Sequence of chain 1.C:
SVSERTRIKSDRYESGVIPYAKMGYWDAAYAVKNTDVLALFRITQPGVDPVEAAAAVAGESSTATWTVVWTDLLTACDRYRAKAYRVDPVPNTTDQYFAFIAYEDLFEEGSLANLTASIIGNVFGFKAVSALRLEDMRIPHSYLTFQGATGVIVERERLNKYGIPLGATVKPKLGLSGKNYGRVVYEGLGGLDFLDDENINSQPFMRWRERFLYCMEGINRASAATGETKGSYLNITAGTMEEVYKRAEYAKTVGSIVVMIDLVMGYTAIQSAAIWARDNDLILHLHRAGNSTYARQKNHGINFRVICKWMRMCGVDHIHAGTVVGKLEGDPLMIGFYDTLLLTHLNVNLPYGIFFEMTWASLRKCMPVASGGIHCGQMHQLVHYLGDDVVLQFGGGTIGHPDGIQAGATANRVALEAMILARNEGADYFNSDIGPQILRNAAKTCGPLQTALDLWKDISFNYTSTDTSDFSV

A protein and the small-molecule ligand that binds it are described below.
Small molecule (SMILES): CSCC[C@H](NC(=O)[C@H](CO)NC(=O)CNC(=O)[C@H](CC1=CN=C2CC=CC=C12)NC(=O)[C@H](CCC(=O)O)NC(=O)[C@H](C)NC(=O)[C@H](C)N)C(=O)N[C@@H](CC(N)=O)C(=O)N[C@H](C=O)CCC(N)=O

Binding-site contacts:
Ligand atom CE contacts residue ARG90 of chain 1.C at 2.8 Å.
Ligand atom CA contacts residue VAL35 of chain 1.C at 3.8 Å (hydrophobic).
Ligand atom CG contacts residue TYR89 of chain 1.C at 4.1 Å (hydrophobic).
Ligand atom CH2 contacts residue PHE102 of chain 1.C at 4.2 Å (hydrophobic).
Ligand atom NE1 contacts residue ARG90 of chain 1.C at 3.5 Å.
Ligand atom SD contacts residue ARG90 of chain 1.C at 2.5 Å.
Ligand atom CG contacts residue ASN37 of chain 1.C at 4.0 Å.
Ligand atom CG contacts residue PHE104 of chain 1.C at 4.1 Å (hydrophobic).
Ligand atom SD contacts residue TYR89 of chain 1.C at 4.2 Å.
Ligand atom CG contacts residue TYR89 of chain 1.C at 3.5 Å (hydrophobic).
Ligand atom C contacts residue VAL35 of chain 1.C at 3.8 Å (hydrophobic).
Ligand atom CE2 contacts residue ASP92 of chain 1.C at 4.0 Å.
Ligand atom CD1 contacts residue PHE104 of chain 1.C at 4.4 Å (hydrophobic).
Ligand atom CZ3 contacts residue LEU361 of chain 1.C at 4.2 Å (hydrophobic).
Ligand atom CG contacts residue ARG90 of chain 1.C at 4.3 Å.
Ligand atom ND2 contacts residue PHE104 of chain 1.C at 4.3 Å.
Ligand atom ND2 contacts residue TYR89 of chain 1.C at 4.2 Å.
Ligand atom OE1 contacts residue ASN37 of chain 1.C at 3.0 Å (h-bond).
Ligand atom CG contacts residue VAL35 of chain 1.C at 3.7 Å (hydrophobic).
Ligand atom C contacts residue ASN37 of chain 1.C at 4.3 Å.
Ligand atom OD1 contacts residue TYR89 of chain 1.C at 2.5 Å (h-bond).
Ligand atom NE1 contacts residue PHE104 of chain 1.C at 4.0 Å.
Ligand atom CB contacts residue TYR89 of chain 1.C at 4.4 Å (hydrophobic).
Ligand atom OD1 contacts residue VAL35 of chain 1.C at 4.2 Å.
Ligand atom CD2 contacts residue PHE104 of chain 1.C at 3.8 Å (hydrophobic).
Ligand atom CE contacts residue PHE104 of chain 1.C at 3.8 Å (hydrophobic).
Ligand atom CZ2 contacts residue ASP92 of chain 1.C at 3.6 Å.
Ligand atom CE3 contacts residue PHE104 of chain 1.C at 4.1 Å (hydrophobic).
Ligand atom O contacts residue TYR89 of chain 1.C at 4.0 Å.
Ligand atom CA contacts residue VAL35 of chain 1.C at 4.3 Å (hydrophobic).
Ligand atom CE2 contacts residue PHE104 of chain 1.C at 3.9 Å (hydrophobic).
Ligand atom N contacts residue VAL35 of chain 1.C at 3.5 Å.
Ligand atom CZ3 contacts residue PHE366 of chain 1.C at 4.3 Å (hydrophobic).
Ligand atom O contacts residue VAL35 of chain 1.C at 3.6 Å.
Ligand atom CZ3 contacts residue PHE482 of chain 1.C at 4.3 Å (hydrophobic).
Ligand atom CD1 contacts residue ARG90 of chain 1.C at 3.9 Å.
Ligand atom CZ2 contacts residue PHE104 of chain 1.C at 4.1 Å (hydrophobic).
Ligand atom C contacts residue VAL35 of chain 1.C at 4.3 Å (hydrophobic).
Ligand atom NE1 contacts residue ASP92 of chain 1.C at 3.7 Å.
Ligand atom CD contacts residue ASN37 of chain 1.C at 3.7 Å.